Sequence of chain 4.E:
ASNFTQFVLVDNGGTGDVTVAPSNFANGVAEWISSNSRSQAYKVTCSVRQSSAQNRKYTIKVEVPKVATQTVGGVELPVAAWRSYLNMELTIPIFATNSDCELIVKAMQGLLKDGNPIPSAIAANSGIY

This small molecule binds to this protein.
Small molecule (SMILES): Nc1ccn([C@@H]2O[C@H](CO[P](=O)(O)O[C@H]3[C@@H](O)[C@H](n4ccc(N)nc4=O)O[C@@H]3CO[P](=O)(O)O[C@H]3[C@@H](O)[C@H](n4cnc5c(N)ncnc54)O[C@@H]3CO[P](=O)(O)O[C@H]3[C@@H](O)[C@H](n4ccc(N)nc4=O)O[C@@H]3CO[P](=O)(O)O[C@H]3[C@@H](O)[C@H](n4ccc(=O)[nH]c4=O)O[C@@H]3CO[P](=O)(O)O[C@H]3[C@@H](O)[C@H](n4cnc5c(N)ncnc54)O[C@@H]3CO[P](=O)(O)O[C@H]3[C@@H](O)[C@H](n4cnc5c(=O)nc(N)[nH]c54)O[C@@H]3CO[P](=O)(O)O[C@H]3[C@@H](O)[C@H](n4cnc5c(=O)nc(N)[nH]c54)O[C@@H]3CO)[C@@H](O)[C@H]2O)c(=O)n1

Sequence of chain 50.E:
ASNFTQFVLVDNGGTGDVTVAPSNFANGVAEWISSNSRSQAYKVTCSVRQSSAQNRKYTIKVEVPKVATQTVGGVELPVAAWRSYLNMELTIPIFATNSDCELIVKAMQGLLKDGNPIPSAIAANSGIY

Binding-site contacts:
Ligand atom C5' contacts residue ARG49 of chain 50.E at 3.5 Å.
Ligand atom N3 contacts residue TYR85 of chain 4.E at 3.5 Å.
Ligand atom N9 contacts residue LYS61 of chain 4.E at 3.3 Å (salt-bridge).
Ligand atom C2' contacts residue GLU63 of chain 4.E at 3.5 Å.
Ligand atom O2' contacts residue GLU63 of chain 4.E at 3.2 Å (salt-bridge).
Ligand atom N6 contacts residue CYS46 of chain 4.E at 3.3 Å (h-bond).
Ligand atom O2' contacts residue TYR85 of chain 4.E at 3.4 Å.
Ligand atom C5' contacts residue TYR85 of chain 4.E at 2.9 Å (hydrophobic).
Ligand atom OP1 contacts residue ARG49 of chain 50.E at 2.5 Å (salt-bridge).
Ligand atom C4' contacts residue TYR85 of chain 4.E at 3.2 Å (hydrophobic).
Ligand atom O3' contacts residue ARG49 of chain 50.E at 3.4 Å (salt-bridge).
Ligand atom O2 contacts residue ASN87 of chain 4.E at 3.3 Å (h-bond).
Ligand atom C2' contacts residue TYR85 of chain 4.E at 3.4 Å (hydrophobic).
Ligand atom N6 contacts residue THR59 of chain 4.E at 2.8 Å (h-bond).
Ligand atom OP2 contacts residue TYR85 of chain 4.E at 2.6 Å (h-bond).
Ligand atom C2 contacts residue SER47 of chain 4.E at 3.2 Å.
Ligand atom OP1 contacts residue ASN55 of chain 50.E at 2.8 Å (h-bond).
Ligand atom O3' contacts residue SER51 of chain 50.E at 3.4 Å (h-bond).
Ligand atom OP2 contacts residue LYS43 of chain 4.E at 2.7 Å (salt-bridge).
Ligand atom N6 contacts residue THR45 of chain 4.E at 2.7 Å (h-bond).
Ligand atom C5 contacts residue THR45 of chain 4.E at 3.2 Å.
Ligand atom C3' contacts residue TYR85 of chain 4.E at 3.4 Å (hydrophobic).
Ligand atom P contacts residue SER51 of chain 50.E at 3.5 Å.
Ligand atom OP1 contacts residue SER51 of chain 50.E at 3.5 Å.
Ligand atom OP1 contacts residue SER52 of chain 50.E at 3.2 Å.
Ligand atom OP2 contacts residue LYS57 of chain 50.E at 2.6 Å (salt-bridge).
Ligand atom O4' contacts residue LYS61 of chain 4.E at 2.8 Å (salt-bridge).
Ligand atom C6 contacts residue THR45 of chain 4.E at 3.3 Å.
Ligand atom P contacts residue ARG49 of chain 50.E at 3.0 Å.
Ligand atom N7 contacts residue LYS61 of chain 4.E at 3.3 Å.
Ligand atom N7 contacts residue THR45 of chain 4.E at 2.6 Å (h-bond).
Ligand atom C4 contacts residue TYR85 of chain 4.E at 3.6 Å (hydrophobic).
Ligand atom OP1 contacts residue SER51 of chain 50.E at 2.9 Å (h-bond).
Ligand atom N1 contacts residue TYR85 of chain 4.E at 3.5 Å.
Ligand atom C8 contacts residue LYS61 of chain 4.E at 3.4 Å.
Ligand atom OP2 contacts residue ASN55 of chain 50.E at 3.4 Å (h-bond).
Ligand atom C5' contacts residue SER51 of chain 50.E at 3.3 Å.
Ligand atom OP2 contacts residue ARG49 of chain 50.E at 2.3 Å (salt-bridge).
Ligand atom OP2 contacts residue SER51 of chain 50.E at 3.4 Å (h-bond).
Ligand atom N1 contacts residue SER47 of chain 4.E at 2.9 Å (h-bond).